Binding-site contacts:
Ligand atom O4 contacts residue LEU909 of chain 1.C at 4.1 Å.
Ligand atom C5 contacts residue GLN913 of chain 1.C at 4.3 Å.
Ligand atom C8 contacts residue ASN704 of chain 1.C at 3.7 Å.
Ligand atom O5 contacts residue ASN704 of chain 1.C at 2.4 Å (h-bond).
Ligand atom O5 contacts residue PHE705 of chain 1.C at 4.5 Å.
Ligand atom C7 contacts residue ASN704 of chain 1.C at 2.9 Å.
Ligand atom C3 contacts residue ASN704 of chain 1.C at 3.8 Å.
Ligand atom N2 contacts residue ASN704 of chain 1.C at 2.8 Å (h-bond).
Ligand atom C5 contacts residue ASN704 of chain 1.C at 3.7 Å.
Ligand atom C4 contacts residue ASN704 of chain 1.C at 4.2 Å.
Ligand atom C5 contacts residue LEU909 of chain 1.C at 4.3 Å (hydrophobic).
Ligand atom O6 contacts residue THR706 of chain 1.C at 4.5 Å.
Ligand atom O6 contacts residue GLN913 of chain 1.C at 4.1 Å.
Ligand atom C2 contacts residue ASN704 of chain 1.C at 2.4 Å.
Ligand atom O7 contacts residue LEU909 of chain 1.C at 4.1 Å.
Ligand atom C6 contacts residue GLN913 of chain 1.C at 4.2 Å.
Ligand atom C1 contacts residue ASN704 of chain 1.C at 1.4 Å.
Ligand atom O7 contacts residue ASN704 of chain 1.C at 2.8 Å (h-bond).

A protein and the small-molecule ligand that binds it are described below.
Small molecule (SMILES): CC(=O)N[C@H]1[C@H](O[C@H]2[C@H](O)[C@@H](NC(C)=O)CO[C@@H]2CO)O[C@H](CO)[C@@H](O)[C@@H]1O

Sequence of chain 1.C:
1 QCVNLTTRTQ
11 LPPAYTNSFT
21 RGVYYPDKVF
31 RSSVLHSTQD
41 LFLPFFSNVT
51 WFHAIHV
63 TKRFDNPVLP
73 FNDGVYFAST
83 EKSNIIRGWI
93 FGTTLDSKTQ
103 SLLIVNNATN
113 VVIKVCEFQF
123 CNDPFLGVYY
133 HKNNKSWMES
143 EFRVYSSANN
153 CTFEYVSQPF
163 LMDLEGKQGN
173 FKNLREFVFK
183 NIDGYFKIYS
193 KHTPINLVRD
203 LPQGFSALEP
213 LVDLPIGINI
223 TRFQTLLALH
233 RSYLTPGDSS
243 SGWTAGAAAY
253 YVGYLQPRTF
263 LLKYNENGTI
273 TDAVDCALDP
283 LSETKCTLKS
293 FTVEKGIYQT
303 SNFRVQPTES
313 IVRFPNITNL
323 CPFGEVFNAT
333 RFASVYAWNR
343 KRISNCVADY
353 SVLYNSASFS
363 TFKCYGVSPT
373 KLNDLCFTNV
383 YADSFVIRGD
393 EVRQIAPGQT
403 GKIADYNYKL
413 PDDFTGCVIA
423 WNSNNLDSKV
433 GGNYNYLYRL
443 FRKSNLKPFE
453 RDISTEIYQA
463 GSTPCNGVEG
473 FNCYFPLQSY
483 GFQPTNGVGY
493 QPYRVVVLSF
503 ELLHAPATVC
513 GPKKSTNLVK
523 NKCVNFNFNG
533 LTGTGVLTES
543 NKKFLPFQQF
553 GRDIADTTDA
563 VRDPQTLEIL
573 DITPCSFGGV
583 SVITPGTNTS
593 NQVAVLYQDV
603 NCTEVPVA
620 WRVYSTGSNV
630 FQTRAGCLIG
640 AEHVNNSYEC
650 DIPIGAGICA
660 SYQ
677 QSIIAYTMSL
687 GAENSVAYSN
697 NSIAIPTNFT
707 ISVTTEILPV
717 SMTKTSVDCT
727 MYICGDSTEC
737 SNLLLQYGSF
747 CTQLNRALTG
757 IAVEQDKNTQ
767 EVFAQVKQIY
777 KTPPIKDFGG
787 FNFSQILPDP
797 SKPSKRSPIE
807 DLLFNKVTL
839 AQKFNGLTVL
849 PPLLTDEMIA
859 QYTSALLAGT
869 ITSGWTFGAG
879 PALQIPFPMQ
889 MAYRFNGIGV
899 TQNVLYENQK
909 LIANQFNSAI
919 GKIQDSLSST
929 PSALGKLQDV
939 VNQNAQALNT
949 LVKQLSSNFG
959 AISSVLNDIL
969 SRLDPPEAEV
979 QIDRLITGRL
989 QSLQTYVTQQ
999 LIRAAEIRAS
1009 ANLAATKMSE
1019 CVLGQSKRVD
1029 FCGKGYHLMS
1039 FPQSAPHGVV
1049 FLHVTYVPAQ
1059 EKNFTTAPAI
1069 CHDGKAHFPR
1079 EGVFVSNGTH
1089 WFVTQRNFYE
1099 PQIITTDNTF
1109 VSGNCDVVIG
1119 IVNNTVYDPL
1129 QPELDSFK